The protein below binds the small molecule below.
Small molecule (SMILES): CC(=O)N[C@H]1[C@H](O[C@H]2[C@H](O)[C@@H](NC(C)=O)CO[C@@H]2CO)O[C@H](CO)[C@@H](O)[C@@H]1O

Sequence of chain 1.H:
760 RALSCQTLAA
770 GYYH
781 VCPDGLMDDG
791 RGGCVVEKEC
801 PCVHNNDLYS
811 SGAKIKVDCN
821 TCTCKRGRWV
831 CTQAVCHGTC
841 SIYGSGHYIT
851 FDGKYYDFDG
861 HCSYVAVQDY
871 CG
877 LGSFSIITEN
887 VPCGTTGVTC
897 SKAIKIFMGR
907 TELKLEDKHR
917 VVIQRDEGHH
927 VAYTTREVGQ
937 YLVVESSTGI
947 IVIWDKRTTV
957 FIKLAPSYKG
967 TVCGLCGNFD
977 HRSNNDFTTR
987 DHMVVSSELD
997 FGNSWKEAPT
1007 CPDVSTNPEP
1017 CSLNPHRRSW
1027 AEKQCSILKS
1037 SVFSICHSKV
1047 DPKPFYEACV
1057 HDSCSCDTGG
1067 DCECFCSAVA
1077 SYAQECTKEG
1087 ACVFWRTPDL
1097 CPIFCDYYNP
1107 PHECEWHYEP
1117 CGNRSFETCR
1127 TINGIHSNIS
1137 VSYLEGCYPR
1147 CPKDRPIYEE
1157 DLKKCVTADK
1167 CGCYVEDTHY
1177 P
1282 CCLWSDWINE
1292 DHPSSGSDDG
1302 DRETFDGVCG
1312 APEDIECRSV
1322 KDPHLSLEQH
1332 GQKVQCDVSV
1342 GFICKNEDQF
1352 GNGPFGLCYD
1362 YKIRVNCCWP

Binding-site contacts:
Ligand atom C4 contacts residue ASN1134 of chain 1.H at 4.2 Å.
Ligand atom C6 contacts residue SER943 of chain 1.H at 4.1 Å.
Ligand atom C1 contacts residue SER943 of chain 1.H at 4.2 Å.
Ligand atom N2 contacts residue HIS1132 of chain 1.H at 4.2 Å.
Ligand atom C5 contacts residue ASN1134 of chain 1.H at 3.6 Å.
Ligand atom C3 contacts residue SER943 of chain 1.H at 4.4 Å.
Ligand atom C3 contacts residue ASN1134 of chain 1.H at 3.8 Å.
Ligand atom O7 contacts residue GLU941 of chain 1.H at 4.4 Å.
Ligand atom O6 contacts residue ALA928 of chain 1.H at 4.4 Å.
Ligand atom C8 contacts residue HIS1132 of chain 1.H at 3.3 Å.
Ligand atom O6 contacts residue SER943 of chain 1.H at 3.7 Å.
Ligand atom C7 contacts residue HIS1132 of chain 1.H at 4.3 Å.
Ligand atom C1 contacts residue ASN1134 of chain 1.H at 1.4 Å.
Ligand atom N2 contacts residue GLU941 of chain 1.H at 4.1 Å.
Ligand atom C8 contacts residue GLU941 of chain 1.H at 3.9 Å.
Ligand atom O7 contacts residue SER943 of chain 1.H at 3.6 Å.
Ligand atom C4 contacts residue SER943 of chain 1.H at 3.8 Å.
Ligand atom O5 contacts residue ASN1134 of chain 1.H at 2.4 Å (h-bond).
Ligand atom C2 contacts residue ASN1134 of chain 1.H at 2.5 Å.
Ligand atom C7 contacts residue GLU941 of chain 1.H at 3.9 Å.
Ligand atom O5 contacts residue SER943 of chain 1.H at 4.2 Å.
Ligand atom C5 contacts residue SER943 of chain 1.H at 4.1 Å.
Ligand atom O7 contacts residue SER942 of chain 1.H at 4.1 Å.
Ligand atom O3 contacts residue SER943 of chain 1.H at 3.8 Å.
Ligand atom C7 contacts residue ASN1134 of chain 1.H at 4.0 Å.
Ligand atom C2 contacts residue SER943 of chain 1.H at 4.4 Å.
Ligand atom C8 contacts residue SER1133 of chain 1.H at 4.4 Å.
Ligand atom N2 contacts residue ASN1134 of chain 1.H at 2.9 Å (h-bond).